The protein below binds the small molecule below.
Small molecule (SMILES): CC(=O)N[C@H]1CO[C@H](CO[C@@H]2O[C@@H](C)[C@@H](O)[C@@H](O)[C@@H]2O)[C@@H](O)[C@@H]1O

Binding-site contacts:
Ligand atom C5 contacts residue ASN350 of chain 1.A at 4.0 Å.
Ligand atom C1 contacts residue GLY345 of chain 1.A at 4.2 Å.
Ligand atom N2 contacts residue ASN350 of chain 1.A at 2.9 Å (h-bond).
Ligand atom C7 contacts residue ASN350 of chain 1.A at 3.7 Å.
Ligand atom C6 contacts residue ASN350 of chain 1.A at 3.5 Å.
Ligand atom C5 contacts residue GLY345 of chain 1.A at 4.3 Å.
Ligand atom C4 contacts residue ASN350 of chain 1.A at 4.3 Å.
Ligand atom C1 contacts residue ASN350 of chain 1.A at 1.5 Å.
Ligand atom C3 contacts residue GLY345 of chain 1.A at 4.0 Å.
Ligand atom C5 contacts residue SER347 of chain 1.A at 4.0 Å.
Ligand atom C1 contacts residue SER347 of chain 1.A at 3.9 Å.
Ligand atom C2 contacts residue ASN350 of chain 1.A at 2.5 Å.
Ligand atom O5 contacts residue SER347 of chain 1.A at 3.4 Å.
Ligand atom O5 contacts residue ASN350 of chain 1.A at 2.4 Å (h-bond).
Ligand atom C6 contacts residue SER347 of chain 1.A at 4.1 Å.
Ligand atom O4 contacts residue GLY345 of chain 1.A at 4.0 Å.
Ligand atom C2 contacts residue GLY345 of chain 1.A at 4.5 Å.
Ligand atom C5 contacts residue ASN350 of chain 1.A at 3.7 Å.
Ligand atom C3 contacts residue ASN350 of chain 1.A at 3.8 Å.
Ligand atom O5 contacts residue ASN350 of chain 1.A at 4.3 Å.
Ligand atom C5 contacts residue PHE346 of chain 1.A at 4.5 Å (hydrophobic).
Ligand atom O5 contacts residue SER347 of chain 1.A at 3.8 Å.
Ligand atom O7 contacts residue ASN350 of chain 1.A at 3.6 Å (h-bond).

Sequence of chain 1.A:
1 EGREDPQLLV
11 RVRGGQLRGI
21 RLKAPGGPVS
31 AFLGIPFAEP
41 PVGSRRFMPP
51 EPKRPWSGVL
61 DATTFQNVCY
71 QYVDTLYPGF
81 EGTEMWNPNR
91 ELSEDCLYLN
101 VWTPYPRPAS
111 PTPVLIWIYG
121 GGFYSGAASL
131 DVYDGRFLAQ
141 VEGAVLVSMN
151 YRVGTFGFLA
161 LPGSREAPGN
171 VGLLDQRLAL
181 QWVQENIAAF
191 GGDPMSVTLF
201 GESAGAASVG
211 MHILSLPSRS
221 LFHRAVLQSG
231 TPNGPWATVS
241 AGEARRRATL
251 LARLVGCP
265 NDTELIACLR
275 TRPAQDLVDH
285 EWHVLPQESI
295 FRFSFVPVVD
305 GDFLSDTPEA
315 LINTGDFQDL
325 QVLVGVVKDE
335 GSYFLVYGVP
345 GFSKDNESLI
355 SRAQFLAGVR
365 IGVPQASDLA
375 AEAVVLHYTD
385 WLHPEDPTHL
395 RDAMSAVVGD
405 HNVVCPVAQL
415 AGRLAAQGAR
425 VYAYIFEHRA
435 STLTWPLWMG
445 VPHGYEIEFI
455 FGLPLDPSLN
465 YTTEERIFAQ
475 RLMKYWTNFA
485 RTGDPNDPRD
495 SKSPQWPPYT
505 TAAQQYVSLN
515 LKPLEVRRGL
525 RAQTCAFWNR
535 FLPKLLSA